Binding-site contacts:
Ligand atom C15 contacts residue MET226 of chain 1.A at 3.8 Å (hydrophobic).
Ligand atom C8 contacts residue NAD1 of chain 1.J at 3.5 Å.
Ligand atom O21 contacts residue PRO174 of chain 1.A at 3.5 Å (h-bond).
Ligand atom C10 contacts residue NAD1 of chain 1.J at 3.5 Å.
Ligand atom C13 contacts residue TYR176 of chain 1.A at 3.5 Å (hydrophobic).
Ligand atom C11 contacts residue TYR176 of chain 1.A at 3.9 Å (hydrophobic).
Ligand atom C8 contacts residue TYR176 of chain 1.A at 3.5 Å (hydrophobic).
Ligand atom C6 contacts residue NAD1 of chain 1.J at 3.4 Å.
Ligand atom N9 contacts residue TYR176 of chain 1.A at 3.7 Å.
Ligand atom C17 contacts residue ALA216 of chain 1.A at 3.2 Å (hydrophobic).
Ligand atom N7 contacts residue NAD1 of chain 1.J at 2.7 Å (h-bond).
Ligand atom C15 contacts residue TYR166 of chain 1.A at 3.5 Å (hydrophobic).
Ligand atom C20 contacts residue ALA112 of chain 1.A at 4.0 Å (hydrophobic).
Ligand atom C20 contacts residue PHE113 of chain 1.A at 3.9 Å (hydrophobic).
Ligand atom C14 contacts residue TYR176 of chain 1.A at 3.6 Å (hydrophobic).
Ligand atom C14 contacts residue MET226 of chain 1.A at 3.6 Å (hydrophobic).
Ligand atom C2 contacts residue ALA216 of chain 1.A at 3.7 Å (hydrophobic).
Ligand atom C22 contacts residue TYR176 of chain 1.A at 4.0 Å (hydrophobic).
Ligand atom C3 contacts residue NAD1 of chain 1.J at 3.5 Å.
Ligand atom C5 contacts residue TYR176 of chain 1.A at 3.8 Å (hydrophobic).
Ligand atom C17 contacts residue LEU119 of chain 1.A at 3.5 Å (hydrophobic).
Ligand atom C11 contacts residue PHE223 of chain 1.A at 3.8 Å (hydrophobic).
Ligand atom C15 contacts residue TYR176 of chain 1.A at 4.0 Å (hydrophobic).
Ligand atom C23 contacts residue SER175 of chain 1.A at 3.8 Å.
Ligand atom C12 contacts residue TYR176 of chain 1.A at 3.6 Å (hydrophobic).
Ligand atom C16 contacts residue PHE223 of chain 1.A at 4.0 Å (hydrophobic).
Ligand atom C22 contacts residue MET226 of chain 1.A at 3.8 Å (hydrophobic).
Ligand atom C18 contacts residue ALA216 of chain 1.A at 4.0 Å (hydrophobic).
Ligand atom C16 contacts residue TYR166 of chain 1.A at 3.8 Å (hydrophobic).
Ligand atom O21 contacts residue TYR176 of chain 1.A at 3.7 Å.
Ligand atom C4 contacts residue ALA216 of chain 1.A at 3.5 Å (hydrophobic).
Ligand atom C23 contacts residue ILE220 of chain 1.A at 3.8 Å (hydrophobic).
Ligand atom N7 contacts residue TYR176 of chain 1.A at 2.9 Å (h-bond).
Ligand atom C6 contacts residue TYR176 of chain 1.A at 3.6 Å (hydrophobic).
Ligand atom O21 contacts residue MET226 of chain 1.A at 3.3 Å.
Ligand atom C22 contacts residue PRO174 of chain 1.A at 3.4 Å (hydrophobic).
Ligand atom C10 contacts residue PHE223 of chain 1.A at 3.8 Å (hydrophobic).
Ligand atom C18 contacts residue LEU119 of chain 1.A at 3.9 Å (hydrophobic).
Ligand atom C3 contacts residue ALA112 of chain 1.A at 3.9 Å (hydrophobic).
Ligand atom C19 contacts residue ALA114 of chain 1.A at 3.6 Å (hydrophobic).

A protein and the small-molecule ligand that binds it are described below.
Small molecule (SMILES): COc1ccc(Cn2cnc3cc4c(cc32)CCCC4)cc1C

Sequence of chain 1.A:
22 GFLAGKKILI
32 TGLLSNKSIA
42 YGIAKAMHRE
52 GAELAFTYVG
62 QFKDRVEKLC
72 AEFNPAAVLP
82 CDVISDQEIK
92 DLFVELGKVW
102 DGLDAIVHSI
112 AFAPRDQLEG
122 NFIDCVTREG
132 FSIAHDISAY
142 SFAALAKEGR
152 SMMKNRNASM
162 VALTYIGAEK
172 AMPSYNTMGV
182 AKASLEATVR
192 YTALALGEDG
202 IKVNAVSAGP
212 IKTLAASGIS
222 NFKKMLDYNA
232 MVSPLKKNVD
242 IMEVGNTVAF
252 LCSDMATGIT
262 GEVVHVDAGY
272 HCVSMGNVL